Sequence of chain 2.A:
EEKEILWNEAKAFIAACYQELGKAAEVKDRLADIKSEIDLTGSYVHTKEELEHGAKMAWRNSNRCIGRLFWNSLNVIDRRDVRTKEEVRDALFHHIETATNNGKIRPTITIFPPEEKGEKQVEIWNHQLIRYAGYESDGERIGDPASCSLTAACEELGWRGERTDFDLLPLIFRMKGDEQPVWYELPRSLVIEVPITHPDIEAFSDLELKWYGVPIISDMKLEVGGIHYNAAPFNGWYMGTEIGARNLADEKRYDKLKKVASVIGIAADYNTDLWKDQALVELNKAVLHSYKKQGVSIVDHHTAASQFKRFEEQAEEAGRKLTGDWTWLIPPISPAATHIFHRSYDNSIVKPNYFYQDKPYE

Binding-site contacts:
Ligand atom N02 contacts residue TRP238 of chain 2.A at 3.1 Å (h-bond).
Ligand atom C24 contacts residue TYR357 of chain 2.A at 3.5 Å (hydrophobic).
Ligand atom C03 contacts residue HEM1 of chain 2.B at 3.3 Å.
Ligand atom C07 contacts residue ILE218 of chain 2.A at 4.0 Å (hydrophobic).
Ligand atom C17 contacts residue HEM1 of chain 2.B at 3.1 Å.
Ligand atom N02 contacts residue GLU243 of chain 2.A at 2.5 Å (salt-bridge).
Ligand atom N01 contacts residue GLU243 of chain 2.A at 2.8 Å (salt-bridge).
Ligand atom C27 contacts residue TYR357 of chain 2.A at 3.6 Å (hydrophobic).
Ligand atom C02 contacts residue HEM1 of chain 2.B at 3.7 Å.
Ligand atom C22 contacts residue HEM1 of chain 2.B at 3.7 Å.
Ligand atom C15 contacts residue HEM1 of chain 2.B at 3.9 Å.
Ligand atom C02 contacts residue GLU243 of chain 2.A at 3.5 Å.
Ligand atom C25 contacts residue TYR357 of chain 2.A at 3.5 Å (hydrophobic).
Ligand atom C21 contacts residue TYR357 of chain 2.A at 3.6 Å (hydrophobic).
Ligand atom C08 contacts residue HEM1 of chain 2.B at 3.6 Å.
Ligand atom C08 contacts residue GLU243 of chain 2.A at 3.9 Å.
Ligand atom C05 contacts residue ILE218 of chain 2.A at 3.5 Å (hydrophobic).
Ligand atom C17 contacts residue TRP329 of chain 2.A at 3.8 Å (hydrophobic).
Ligand atom C06 contacts residue GLU243 of chain 2.A at 3.8 Å.
Ligand atom C07 contacts residue HEM1 of chain 2.B at 3.4 Å.
Ligand atom C14 contacts residue HEM1 of chain 2.B at 3.7 Å.
Ligand atom C04 contacts residue HEM1 of chain 2.B at 3.7 Å.
Ligand atom C09 contacts residue GLU243 of chain 2.A at 3.9 Å.
Ligand atom N01 contacts residue HEM1 of chain 2.B at 3.8 Å.
Ligand atom C09 contacts residue ILE218 of chain 2.A at 3.6 Å (hydrophobic).
Ligand atom C22 contacts residue TYR357 of chain 2.A at 3.4 Å (hydrophobic).
Ligand atom C12 contacts residue GLN129 of chain 2.A at 3.8 Å.
Ligand atom N22 contacts residue HEM1 of chain 2.B at 3.0 Å (h-bond).
Ligand atom C07 contacts residue GLY237 of chain 2.A at 4.0 Å.
Ligand atom C26 contacts residue HEM1 of chain 2.B at 4.0 Å.
Ligand atom N23 contacts residue TYR357 of chain 2.A at 3.5 Å.
Ligand atom N22 contacts residue TYR357 of chain 2.A at 3.6 Å.
Ligand atom N22 contacts residue ARG65 of chain 2.A at 3.5 Å (salt-bridge).
Ligand atom N02 contacts residue HEM1 of chain 2.B at 3.5 Å.
Ligand atom C06 contacts residue HEM1 of chain 2.B at 3.8 Å.
Ligand atom C21 contacts residue TRP329 of chain 2.A at 4.0 Å (hydrophobic).
Ligand atom C26 contacts residue TYR357 of chain 2.A at 3.7 Å (hydrophobic).
Ligand atom C21 contacts residue HEM1 of chain 2.B at 3.1 Å.
Ligand atom C07 contacts residue PHE235 of chain 2.A at 3.6 Å (hydrophobic).
Ligand atom C05 contacts residue HEM1 of chain 2.B at 3.8 Å.

This protein binds this small molecule.
Small molecule (SMILES): Cc1cc(N)nc(CCc2cncc(CCc3cc(C)nc(N)c3)c2)c1